Sequence of chain 1.A:
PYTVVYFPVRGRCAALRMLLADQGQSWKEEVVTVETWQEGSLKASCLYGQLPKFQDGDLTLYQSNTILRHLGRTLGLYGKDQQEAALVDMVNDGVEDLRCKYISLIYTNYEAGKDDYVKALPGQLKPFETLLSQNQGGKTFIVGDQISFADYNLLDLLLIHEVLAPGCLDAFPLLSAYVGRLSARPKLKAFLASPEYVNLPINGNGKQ

Binding-site contacts:
Ligand atom CL1 contacts residue TYR108 of chain 1.A at 4.0 Å.
Ligand atom OXT contacts residue ARG13 of chain 1.A at 3.1 Å (salt-bridge).
Ligand atom CL1 contacts residue PHE8 of chain 1.A at 4.2 Å.
Ligand atom O1 contacts residue GLY205 of chain 1.A at 3.8 Å.
Ligand atom CL2 contacts residue GLY205 of chain 1.A at 3.8 Å.
Ligand atom C12 contacts residue TYR108 of chain 1.A at 4.4 Å (hydrophobic).
Ligand atom C7 contacts residue TYR108 of chain 1.A at 4.5 Å (hydrophobic).
Ligand atom C5 contacts residue TYR108 of chain 1.A at 3.6 Å (hydrophobic).
Ligand atom O1 contacts residue ASN206 of chain 1.A at 4.4 Å.
Ligand atom C4 contacts residue TYR108 of chain 1.A at 3.8 Å (hydrophobic).
Ligand atom C3 contacts residue GLY205 of chain 1.A at 4.5 Å.
Ligand atom CL1 contacts residue TYR7 of chain 1.A at 3.1 Å.
Ligand atom CL2 contacts residue PHE8 of chain 1.A at 3.8 Å.
Ligand atom C10 contacts residue TRP38 of chain 1.A at 3.8 Å (hydrophobic).
Ligand atom C3 contacts residue TYR108 of chain 1.A at 3.6 Å (hydrophobic).
Ligand atom C12 contacts residue ILE104 of chain 1.A at 4.0 Å (hydrophobic).
Ligand atom CL2 contacts residue TYR108 of chain 1.A at 4.2 Å.
Ligand atom C2 contacts residue PHE8 of chain 1.A at 4.5 Å (hydrophobic).
Ligand atom C13 contacts residue ILE104 of chain 1.A at 3.8 Å (hydrophobic).
Ligand atom C6 contacts residue TYR108 of chain 1.A at 3.7 Å (hydrophobic).
Ligand atom C2 contacts residue TYR108 of chain 1.A at 3.5 Å (hydrophobic).
Ligand atom CL1 contacts residue VAL10 of chain 1.A at 3.9 Å.
Ligand atom C3 contacts residue PHE8 of chain 1.A at 4.3 Å (hydrophobic).
Ligand atom O contacts residue ARG13 of chain 1.A at 3.8 Å.
Ligand atom C10 contacts residue PHE8 of chain 1.A at 3.5 Å (hydrophobic).
Ligand atom O1 contacts residue TYR108 of chain 1.A at 4.3 Å.
Ligand atom C1 contacts residue TYR108 of chain 1.A at 3.8 Å (hydrophobic).
Ligand atom C13 contacts residue ARG13 of chain 1.A at 3.8 Å.
Ligand atom C10 contacts residue VAL35 of chain 1.A at 4.1 Å (hydrophobic).
Ligand atom O contacts residue ILE104 of chain 1.A at 3.8 Å.
Ligand atom OXT contacts residue ILE104 of chain 1.A at 3.4 Å.
Ligand atom CL2 contacts residue VAL10 of chain 1.A at 4.0 Å.
Ligand atom O2 contacts residue TYR108 of chain 1.A at 4.0 Å.
Ligand atom C9 contacts residue VAL35 of chain 1.A at 4.2 Å (hydrophobic).

The protein below binds the small molecule below.
Small molecule (SMILES): C=C(CC)C(=O)c1ccc(OCC(=O)O)c(Cl)c1Cl